The protein below binds the small molecule below.
Small molecule (SMILES): CC(=O)N[C@@H]1[C@@H](O)[C@H](O)[C@@H](CO)O[C@H]1O

Sequence of chain 1.A:
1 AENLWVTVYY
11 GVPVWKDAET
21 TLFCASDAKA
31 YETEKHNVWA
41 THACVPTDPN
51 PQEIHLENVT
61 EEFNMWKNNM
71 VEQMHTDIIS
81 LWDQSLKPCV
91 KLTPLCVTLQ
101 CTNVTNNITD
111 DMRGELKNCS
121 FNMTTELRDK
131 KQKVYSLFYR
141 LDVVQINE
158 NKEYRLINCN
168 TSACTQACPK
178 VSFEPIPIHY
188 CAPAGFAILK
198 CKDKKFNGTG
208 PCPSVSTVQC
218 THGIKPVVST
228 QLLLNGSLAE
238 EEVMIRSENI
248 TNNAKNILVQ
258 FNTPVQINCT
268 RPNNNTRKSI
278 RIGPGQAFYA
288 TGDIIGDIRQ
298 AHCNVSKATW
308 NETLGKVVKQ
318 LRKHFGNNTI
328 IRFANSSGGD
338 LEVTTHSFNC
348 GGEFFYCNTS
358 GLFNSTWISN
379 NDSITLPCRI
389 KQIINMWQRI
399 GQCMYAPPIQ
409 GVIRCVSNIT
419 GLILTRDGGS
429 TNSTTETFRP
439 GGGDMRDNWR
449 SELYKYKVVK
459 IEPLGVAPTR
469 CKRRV

Binding-site contacts:
Ligand atom C2 contacts residue ASN361 of chain 1.A at 2.5 Å.
Ligand atom C4 contacts residue ASN361 of chain 1.A at 4.3 Å.
Ligand atom C3 contacts residue ASN361 of chain 1.A at 3.8 Å.
Ligand atom C7 contacts residue ASN361 of chain 1.A at 4.1 Å.
Ligand atom C1 contacts residue ASN361 of chain 1.A at 1.4 Å.
Ligand atom O5 contacts residue ASN361 of chain 1.A at 2.3 Å (h-bond).
Ligand atom C5 contacts residue ASN361 of chain 1.A at 3.6 Å.
Ligand atom N2 contacts residue ASN361 of chain 1.A at 3.0 Å (h-bond).